This protein binds this small molecule.
Small molecule (SMILES): CC(=O)N[C@H]1[C@H](O[C@H]2[C@H](O)[C@@H](NC(C)=O)CO[C@@H]2CO)O[C@H](CO)[C@@H](O)[C@@H]1O

Sequence of chain 3.D:
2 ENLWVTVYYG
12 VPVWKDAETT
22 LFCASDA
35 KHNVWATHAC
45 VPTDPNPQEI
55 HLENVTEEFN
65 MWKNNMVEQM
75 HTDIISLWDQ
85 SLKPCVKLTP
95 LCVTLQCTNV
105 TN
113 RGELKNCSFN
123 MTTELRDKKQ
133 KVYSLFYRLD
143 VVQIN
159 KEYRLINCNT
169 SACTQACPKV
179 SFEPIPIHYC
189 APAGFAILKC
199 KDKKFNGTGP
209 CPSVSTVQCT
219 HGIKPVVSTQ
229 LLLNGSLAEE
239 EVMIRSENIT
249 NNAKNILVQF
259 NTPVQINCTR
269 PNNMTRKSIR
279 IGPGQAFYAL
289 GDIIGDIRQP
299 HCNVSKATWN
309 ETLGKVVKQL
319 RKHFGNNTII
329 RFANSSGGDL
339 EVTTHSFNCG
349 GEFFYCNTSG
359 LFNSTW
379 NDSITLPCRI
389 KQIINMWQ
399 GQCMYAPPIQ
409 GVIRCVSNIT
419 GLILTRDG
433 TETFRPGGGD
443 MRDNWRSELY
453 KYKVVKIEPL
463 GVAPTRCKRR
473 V

Binding-site contacts:
Ligand atom C4 contacts residue ASN265 of chain 3.D at 4.2 Å.
Ligand atom O7 contacts residue ASN265 of chain 3.D at 2.8 Å (h-bond).
Ligand atom C1 contacts residue ASN265 of chain 3.D at 1.4 Å.
Ligand atom N2 contacts residue ASN265 of chain 3.D at 2.9 Å (h-bond).
Ligand atom O5 contacts residue ASN265 of chain 3.D at 2.3 Å (h-bond).
Ligand atom O6 contacts residue ARG412 of chain 3.D at 3.5 Å (salt-bridge).
Ligand atom C1 contacts residue GLN263 of chain 3.D at 4.1 Å.
Ligand atom C2 contacts residue ASN265 of chain 3.D at 2.5 Å.
Ligand atom C3 contacts residue ASN265 of chain 3.D at 3.8 Å.
Ligand atom O7 contacts residue ASN301 of chain 3.D at 3.9 Å.
Ligand atom C5 contacts residue ASN265 of chain 3.D at 3.6 Å.
Ligand atom O5 contacts residue VAL414 of chain 3.D at 4.3 Å.
Ligand atom C8 contacts residue SER303 of chain 3.D at 3.5 Å.
Ligand atom C7 contacts residue GLN263 of chain 3.D at 4.2 Å.
Ligand atom C8 contacts residue VAL302 of chain 3.D at 3.9 Å (hydrophobic).
Ligand atom C6 contacts residue ARG412 of chain 3.D at 4.0 Å.
Ligand atom C7 contacts residue ASN265 of chain 3.D at 3.1 Å.
Ligand atom O5 contacts residue ARG412 of chain 3.D at 3.8 Å.
Ligand atom C8 contacts residue ASN265 of chain 3.D at 4.3 Å.
Ligand atom N2 contacts residue GLN263 of chain 3.D at 3.5 Å.
Ligand atom C2 contacts residue GLN263 of chain 3.D at 4.2 Å.
Ligand atom C3 contacts residue GLN263 of chain 3.D at 4.5 Å.
Ligand atom C8 contacts residue ASN301 of chain 3.D at 4.2 Å.
Ligand atom C8 contacts residue GLN263 of chain 3.D at 4.0 Å.